A protein and the small-molecule ligand that binds it are described below.
Small molecule (SMILES): CC(C)O[PH](=O)OC(C)C

Sequence of chain 2.E:
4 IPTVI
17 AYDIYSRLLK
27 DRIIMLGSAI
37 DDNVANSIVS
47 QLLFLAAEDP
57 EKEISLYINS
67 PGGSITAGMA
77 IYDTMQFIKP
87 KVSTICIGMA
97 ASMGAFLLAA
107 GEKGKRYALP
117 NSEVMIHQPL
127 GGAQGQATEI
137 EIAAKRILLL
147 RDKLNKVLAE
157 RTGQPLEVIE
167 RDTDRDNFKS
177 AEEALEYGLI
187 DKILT

Binding-site contacts:
Ligand atom P contacts residue SER98 of chain 2.E at 1.6 Å.
Ligand atom C1 contacts residue LEU150 of chain 2.E at 4.2 Å (hydrophobic).
Ligand atom C2' contacts residue SER98 of chain 2.E at 3.3 Å.
Ligand atom C2 contacts residue HIS123 of chain 2.E at 2.9 Å.
Ligand atom C2' contacts residue LEU126 of chain 2.E at 4.3 Å (hydrophobic).
Ligand atom C3' contacts residue GLY69 of chain 2.E at 3.3 Å.
Ligand atom C1' contacts residue SER98 of chain 2.E at 3.5 Å.
Ligand atom C1' contacts residue LEU126 of chain 2.E at 4.0 Å (hydrophobic).
Ligand atom C1 contacts residue SER98 of chain 2.E at 3.7 Å.
Ligand atom P contacts residue GLY69 of chain 2.E at 4.1 Å.
Ligand atom C1 contacts residue HIS123 of chain 2.E at 3.4 Å.
Ligand atom C2' contacts residue HIS123 of chain 2.E at 4.2 Å.
Ligand atom O1P contacts residue SER98 of chain 2.E at 2.8 Å (h-bond).
Ligand atom O2P contacts residue SER98 of chain 2.E at 2.5 Å (h-bond).
Ligand atom O2P contacts residue GLY69 of chain 2.E at 4.3 Å.
Ligand atom C1 contacts residue MET99 of chain 2.E at 4.2 Å (hydrophobic).
Ligand atom C2 contacts residue LEU150 of chain 2.E at 3.5 Å (hydrophobic).
Ligand atom C3 contacts residue MET99 of chain 2.E at 3.1 Å (hydrophobic).
Ligand atom O3P contacts residue SER98 of chain 2.E at 2.6 Å (h-bond).
Ligand atom O1P contacts residue MET99 of chain 2.E at 4.3 Å.
Ligand atom O2P contacts residue HIS123 of chain 2.E at 3.1 Å (h-bond).
Ligand atom O2P contacts residue LEU126 of chain 2.E at 4.1 Å.
Ligand atom O2P contacts residue PRO125 of chain 2.E at 4.1 Å.
Ligand atom C3' contacts residue ILE71 of chain 2.E at 3.9 Å (hydrophobic).
Ligand atom C3 contacts residue LEU150 of chain 2.E at 3.8 Å (hydrophobic).
Ligand atom O1P contacts residue HIS123 of chain 2.E at 3.5 Å.
Ligand atom O1P contacts residue PRO125 of chain 2.E at 4.2 Å.
Ligand atom C3' contacts residue LEU126 of chain 2.E at 3.9 Å (hydrophobic).
Ligand atom C2 contacts residue GLN124 of chain 2.E at 4.1 Å.
Ligand atom P contacts residue HIS123 of chain 2.E at 3.4 Å.
Ligand atom C3 contacts residue SER98 of chain 2.E at 3.6 Å.
Ligand atom C1' contacts residue GLY69 of chain 2.E at 3.8 Å.
Ligand atom C1' contacts residue HIS123 of chain 2.E at 4.0 Å.
Ligand atom O3P contacts residue GLY69 of chain 2.E at 2.9 Å (h-bond).
Ligand atom O3P contacts residue MET99 of chain 2.E at 2.9 Å.
Ligand atom O2P contacts residue GLN124 of chain 2.E at 4.2 Å.
Ligand atom P contacts residue MET99 of chain 2.E at 3.5 Å.
Ligand atom C2 contacts residue PRO125 of chain 2.E at 4.0 Å (hydrophobic).
Ligand atom C2' contacts residue GLY69 of chain 2.E at 3.5 Å.
Ligand atom O1P contacts residue GLN124 of chain 2.E at 4.2 Å.